Sequence of chain 1.B:
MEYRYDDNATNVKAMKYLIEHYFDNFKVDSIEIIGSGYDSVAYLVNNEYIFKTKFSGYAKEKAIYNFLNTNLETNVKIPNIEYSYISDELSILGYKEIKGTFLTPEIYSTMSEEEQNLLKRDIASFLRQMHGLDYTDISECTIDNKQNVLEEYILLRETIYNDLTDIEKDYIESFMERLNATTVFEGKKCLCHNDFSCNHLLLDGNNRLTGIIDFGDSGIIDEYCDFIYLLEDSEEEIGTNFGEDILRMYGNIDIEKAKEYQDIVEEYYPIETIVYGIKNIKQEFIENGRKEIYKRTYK

A small-molecule ligand and the protein it binds are described below.
Small molecule (SMILES): CN[C@@H]1[C@@H](O)[C@@H](O[C@@H]2[C@@H](O)[C@H](O[C@H]3O[C@H]([C@@H](C)NC)CC[C@H]3N)[C@@H](N)C[C@H]2N)OC[C@]1(C)O

Binding-site contacts:
Ligand atom C16 contacts residue GLU277 of chain 1.B at 3.6 Å.
Ligand atom C8 contacts residue GLU237 of chain 1.B at 3.8 Å.
Ligand atom C1 contacts residue GLU241 of chain 1.B at 3.8 Å.
Ligand atom C15 contacts residue ASP200 of chain 1.B at 3.9 Å.
Ligand atom N contacts residue ASP222 of chain 1.B at 2.9 Å (salt-bridge).
Ligand atom O contacts residue TYR274 of chain 1.B at 3.5 Å (h-bond).
Ligand atom O2 contacts residue TYR274 of chain 1.B at 3.5 Å.
Ligand atom C17 contacts residue TYR234 of chain 1.B at 3.5 Å (hydrophobic).
Ligand atom O3 contacts residue TYR234 of chain 1.B at 3.4 Å (h-bond).
Ligand atom O6 contacts residue ASP200 of chain 1.B at 3.0 Å (salt-bridge).
Ligand atom C8 contacts residue GLU241 of chain 1.B at 3.4 Å.
Ligand atom N2 contacts residue GLU242 of chain 1.B at 2.8 Å (salt-bridge).
Ligand atom N1 contacts residue SER202 of chain 1.B at 2.9 Å (h-bond).
Ligand atom C5 contacts residue GLU271 of chain 1.B at 3.6 Å.
Ligand atom C2 contacts residue GLU241 of chain 1.B at 3.5 Å.
Ligand atom N2 contacts residue GLU241 of chain 1.B at 2.6 Å (salt-bridge).
Ligand atom C9 contacts residue SER202 of chain 1.B at 3.6 Å.
Ligand atom C7 contacts residue GLU241 of chain 1.B at 3.5 Å.
Ligand atom N3 contacts residue GLU237 of chain 1.B at 2.7 Å (salt-bridge).
Ligand atom O3 contacts residue ASP200 of chain 1.B at 3.6 Å.
Ligand atom C5 contacts residue GLU237 of chain 1.B at 3.7 Å.
Ligand atom C9 contacts residue GLU241 of chain 1.B at 3.7 Å.
Ligand atom C10 contacts residue ASP200 of chain 1.B at 3.6 Å.
Ligand atom O5 contacts residue GLU277 of chain 1.B at 3.2 Å (salt-bridge).
Ligand atom C contacts residue TYR274 of chain 1.B at 3.5 Å (hydrophobic).
Ligand atom C19 contacts residue ASP222 of chain 1.B at 2.7 Å.
Ligand atom C9 contacts residue GLU242 of chain 1.B at 3.5 Å.
Ligand atom C17 contacts residue GLU277 of chain 1.B at 3.3 Å.
Ligand atom N2 contacts residue GLU237 of chain 1.B at 2.8 Å (salt-bridge).
Ligand atom O1 contacts residue GLU237 of chain 1.B at 3.4 Å (salt-bridge).
Ligand atom C19 contacts residue ASP200 of chain 1.B at 3.4 Å.
Ligand atom C20 contacts residue GLU241 of chain 1.B at 2.9 Å.
Ligand atom N1 contacts residue ASP200 of chain 1.B at 2.6 Å (salt-bridge).
Ligand atom C18 contacts residue GLU277 of chain 1.B at 3.4 Å.
Ligand atom C4 contacts residue GLU237 of chain 1.B at 3.4 Å.
Ligand atom N4 contacts residue GLU241 of chain 1.B at 2.9 Å (salt-bridge).
Ligand atom N3 contacts residue GLU271 of chain 1.B at 2.6 Å (salt-bridge).
Ligand atom C10 contacts residue SER202 of chain 1.B at 3.6 Å.
Ligand atom C8 contacts residue TYR234 of chain 1.B at 3.8 Å (hydrophobic).
Ligand atom C8 contacts residue GLU242 of chain 1.B at 3.5 Å.